This small molecule binds to this protein.
Small molecule (SMILES): CC(=O)N[C@H]1[C@H](O[C@H]2[C@H](O)[C@@H](NC(C)=O)CO[C@@H]2CO)O[C@H](CO)[C@@H](O)[C@@H]1O

Sequence of chain 1.B:
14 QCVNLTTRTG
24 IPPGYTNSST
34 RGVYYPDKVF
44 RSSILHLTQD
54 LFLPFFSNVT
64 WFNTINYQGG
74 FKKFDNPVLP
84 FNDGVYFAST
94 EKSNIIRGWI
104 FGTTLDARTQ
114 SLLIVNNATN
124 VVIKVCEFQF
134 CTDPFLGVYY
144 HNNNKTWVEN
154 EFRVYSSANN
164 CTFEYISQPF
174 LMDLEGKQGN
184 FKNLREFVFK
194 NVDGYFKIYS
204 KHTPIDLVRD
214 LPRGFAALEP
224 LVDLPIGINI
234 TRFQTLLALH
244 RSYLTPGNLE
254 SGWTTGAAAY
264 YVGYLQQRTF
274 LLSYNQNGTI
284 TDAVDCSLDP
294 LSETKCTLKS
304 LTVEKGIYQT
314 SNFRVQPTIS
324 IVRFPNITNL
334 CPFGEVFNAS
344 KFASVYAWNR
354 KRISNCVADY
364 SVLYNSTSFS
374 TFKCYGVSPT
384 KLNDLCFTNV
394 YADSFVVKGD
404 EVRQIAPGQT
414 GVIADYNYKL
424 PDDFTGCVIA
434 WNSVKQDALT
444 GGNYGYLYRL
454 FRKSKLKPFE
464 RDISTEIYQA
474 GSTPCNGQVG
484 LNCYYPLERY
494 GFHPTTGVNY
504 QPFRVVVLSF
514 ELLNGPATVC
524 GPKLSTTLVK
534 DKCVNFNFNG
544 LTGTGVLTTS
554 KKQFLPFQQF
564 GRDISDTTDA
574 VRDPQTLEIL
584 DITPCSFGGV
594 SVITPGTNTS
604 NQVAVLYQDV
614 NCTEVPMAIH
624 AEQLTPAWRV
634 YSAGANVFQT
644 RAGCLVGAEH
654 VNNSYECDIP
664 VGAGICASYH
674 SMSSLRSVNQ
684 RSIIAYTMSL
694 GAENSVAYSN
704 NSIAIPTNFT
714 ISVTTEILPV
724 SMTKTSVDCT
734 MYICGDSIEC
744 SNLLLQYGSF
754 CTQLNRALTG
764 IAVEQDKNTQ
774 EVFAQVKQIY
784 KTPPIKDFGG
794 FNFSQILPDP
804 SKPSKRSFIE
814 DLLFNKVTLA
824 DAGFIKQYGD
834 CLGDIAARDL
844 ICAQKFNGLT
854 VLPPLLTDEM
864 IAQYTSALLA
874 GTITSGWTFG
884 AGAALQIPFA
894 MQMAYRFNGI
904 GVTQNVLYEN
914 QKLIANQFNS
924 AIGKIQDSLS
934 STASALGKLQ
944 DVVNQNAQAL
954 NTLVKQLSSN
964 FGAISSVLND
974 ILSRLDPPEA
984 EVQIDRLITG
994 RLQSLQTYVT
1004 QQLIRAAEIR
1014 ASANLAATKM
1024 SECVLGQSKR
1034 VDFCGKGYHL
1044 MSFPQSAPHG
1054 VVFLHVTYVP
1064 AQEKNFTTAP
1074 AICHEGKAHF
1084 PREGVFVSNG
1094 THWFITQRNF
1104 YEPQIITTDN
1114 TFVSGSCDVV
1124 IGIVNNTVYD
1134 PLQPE

Sequence of chain 1.A:
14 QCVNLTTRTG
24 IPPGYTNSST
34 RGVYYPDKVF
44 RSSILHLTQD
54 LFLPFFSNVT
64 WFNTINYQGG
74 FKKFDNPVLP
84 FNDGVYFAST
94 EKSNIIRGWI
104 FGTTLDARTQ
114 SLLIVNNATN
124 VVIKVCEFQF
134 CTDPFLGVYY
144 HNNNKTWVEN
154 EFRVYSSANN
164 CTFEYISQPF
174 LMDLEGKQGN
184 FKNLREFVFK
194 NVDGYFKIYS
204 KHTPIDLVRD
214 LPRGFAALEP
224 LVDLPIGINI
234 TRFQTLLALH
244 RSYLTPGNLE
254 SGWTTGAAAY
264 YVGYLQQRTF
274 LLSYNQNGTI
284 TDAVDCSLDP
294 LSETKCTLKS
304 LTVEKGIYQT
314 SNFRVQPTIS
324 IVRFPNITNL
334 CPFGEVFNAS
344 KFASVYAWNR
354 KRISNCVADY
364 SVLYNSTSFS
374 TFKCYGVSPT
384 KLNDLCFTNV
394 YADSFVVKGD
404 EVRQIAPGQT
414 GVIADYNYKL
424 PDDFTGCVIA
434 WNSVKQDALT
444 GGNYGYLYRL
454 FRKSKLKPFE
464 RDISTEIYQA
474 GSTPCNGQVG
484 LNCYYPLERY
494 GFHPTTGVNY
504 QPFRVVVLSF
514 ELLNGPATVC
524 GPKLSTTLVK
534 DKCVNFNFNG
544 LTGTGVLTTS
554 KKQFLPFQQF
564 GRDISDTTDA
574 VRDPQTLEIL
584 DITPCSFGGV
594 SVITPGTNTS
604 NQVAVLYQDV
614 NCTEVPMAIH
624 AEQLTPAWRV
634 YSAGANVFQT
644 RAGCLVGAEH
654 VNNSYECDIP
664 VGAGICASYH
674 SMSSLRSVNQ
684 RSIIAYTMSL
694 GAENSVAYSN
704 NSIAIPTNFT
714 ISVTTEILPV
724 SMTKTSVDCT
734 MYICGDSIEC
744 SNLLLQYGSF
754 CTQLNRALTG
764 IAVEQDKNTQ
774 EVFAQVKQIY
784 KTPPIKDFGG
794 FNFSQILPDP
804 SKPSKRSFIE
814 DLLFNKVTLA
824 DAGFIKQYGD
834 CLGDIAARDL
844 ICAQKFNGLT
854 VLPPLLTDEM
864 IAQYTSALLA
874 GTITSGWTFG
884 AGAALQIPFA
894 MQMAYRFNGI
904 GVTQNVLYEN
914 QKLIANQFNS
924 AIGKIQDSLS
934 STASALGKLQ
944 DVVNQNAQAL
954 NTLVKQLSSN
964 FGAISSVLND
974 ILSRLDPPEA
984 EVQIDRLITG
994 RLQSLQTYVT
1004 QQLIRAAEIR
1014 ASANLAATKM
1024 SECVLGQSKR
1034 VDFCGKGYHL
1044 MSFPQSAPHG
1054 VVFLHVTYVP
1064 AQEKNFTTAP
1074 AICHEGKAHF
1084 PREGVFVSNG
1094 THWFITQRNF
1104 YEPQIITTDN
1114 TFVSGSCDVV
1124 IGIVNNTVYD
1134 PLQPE

Binding-site contacts:
Ligand atom C3 contacts residue ASN232 of chain 1.B at 3.8 Å.
Ligand atom C7 contacts residue GLU463 of chain 1.A at 4.4 Å.
Ligand atom C5 contacts residue THR234 of chain 1.B at 3.9 Å.
Ligand atom C1 contacts residue THR234 of chain 1.B at 4.1 Å.
Ligand atom C5 contacts residue ASN232 of chain 1.B at 3.6 Å.
Ligand atom O5 contacts residue THR106 of chain 1.B at 3.3 Å.
Ligand atom C8 contacts residue GLU463 of chain 1.A at 3.9 Å.
Ligand atom C1 contacts residue ASN232 of chain 1.B at 1.4 Å.
Ligand atom C7 contacts residue ASN232 of chain 1.B at 3.5 Å.
Ligand atom C1 contacts residue THR106 of chain 1.B at 4.0 Å.
Ligand atom C6 contacts residue LYS456 of chain 1.A at 4.3 Å.
Ligand atom N2 contacts residue ASN232 of chain 1.B at 2.9 Å (h-bond).
Ligand atom C6 contacts residue THR106 of chain 1.B at 4.2 Å.
Ligand atom C8 contacts residue LYS460 of chain 1.A at 3.7 Å.
Ligand atom O6 contacts residue THR106 of chain 1.B at 3.9 Å.
Ligand atom O7 contacts residue ASN232 of chain 1.B at 3.6 Å.
Ligand atom O6 contacts residue SER457 of chain 1.A at 3.9 Å.
Ligand atom C8 contacts residue ARG455 of chain 1.A at 4.1 Å.
Ligand atom O7 contacts residue ARG455 of chain 1.A at 2.9 Å (salt-bridge).
Ligand atom O5 contacts residue THR234 of chain 1.B at 3.9 Å.
Ligand atom C8 contacts residue SER457 of chain 1.A at 3.8 Å.
Ligand atom O6 contacts residue THR234 of chain 1.B at 3.0 Å (h-bond).
Ligand atom C5 contacts residue THR106 of chain 1.B at 4.3 Å.
Ligand atom N2 contacts residue SER457 of chain 1.A at 4.4 Å.
Ligand atom C2 contacts residue ASN232 of chain 1.B at 2.5 Å.
Ligand atom O5 contacts residue ASN232 of chain 1.B at 2.3 Å (h-bond).
Ligand atom O3 contacts residue SER457 of chain 1.A at 3.8 Å.
Ligand atom C6 contacts residue THR234 of chain 1.B at 4.3 Å.
Ligand atom C7 contacts residue SER457 of chain 1.A at 3.6 Å.
Ligand atom O7 contacts residue SER457 of chain 1.A at 3.3 Å (h-bond).
Ligand atom C7 contacts residue ARG455 of chain 1.A at 3.9 Å.
Ligand atom C8 contacts residue LYS458 of chain 1.A at 3.9 Å.
Ligand atom O6 contacts residue LYS456 of chain 1.A at 3.6 Å.
Ligand atom C4 contacts residue ASN232 of chain 1.B at 4.2 Å.
Ligand atom O7 contacts residue GLU463 of chain 1.A at 4.2 Å.